Sequence of chain 1.A:
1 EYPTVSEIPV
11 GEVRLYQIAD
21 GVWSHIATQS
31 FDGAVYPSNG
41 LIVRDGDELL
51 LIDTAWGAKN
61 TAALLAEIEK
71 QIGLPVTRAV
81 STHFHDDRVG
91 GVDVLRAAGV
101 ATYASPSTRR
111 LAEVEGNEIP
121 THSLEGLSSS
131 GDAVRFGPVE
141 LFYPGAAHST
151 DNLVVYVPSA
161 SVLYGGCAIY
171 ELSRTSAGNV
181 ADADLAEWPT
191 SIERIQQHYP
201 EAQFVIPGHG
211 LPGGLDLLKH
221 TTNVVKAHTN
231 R

The protein below binds the small molecule below.
Small molecule (SMILES): C[C@H](CS)C(=O)Nc1cccc(-c2nn[nH]n2)c1

Binding-site contacts:
Ligand atom C05 contacts residue PHE31 of chain 1.A at 4.0 Å (hydrophobic).
Ligand atom S17 contacts residue ZN1 of chain 1.D at 2.2 Å.
Ligand atom N08 contacts residue PHE31 of chain 1.A at 4.0 Å.
Ligand atom C03 contacts residue TYR36 of chain 1.A at 4.0 Å (hydrophobic).
Ligand atom N08 contacts residue ASN179 of chain 1.A at 3.5 Å (h-bond).
Ligand atom C15 contacts residue ASP87 of chain 1.A at 3.5 Å.
Ligand atom C03 contacts residue HIS209 of chain 1.A at 3.6 Å.
Ligand atom C07 contacts residue GLY178 of chain 1.A at 3.9 Å.
Ligand atom O14 contacts residue PHE31 of chain 1.A at 3.6 Å.
Ligand atom C16 contacts residue ASN179 of chain 1.A at 4.1 Å.
Ligand atom S17 contacts residue HIS148 of chain 1.A at 3.3 Å (h-bond).
Ligand atom C06 contacts residue ASN179 of chain 1.A at 4.1 Å.
Ligand atom C18 contacts residue PHE31 of chain 1.A at 3.7 Å (hydrophobic).
Ligand atom C16 contacts residue HIS85 of chain 1.A at 3.2 Å.
Ligand atom C07 contacts residue ASN179 of chain 1.A at 3.9 Å.
Ligand atom C16 contacts residue ZN1 of chain 1.D at 3.4 Å.
Ligand atom S17 contacts residue ASP87 of chain 1.A at 3.5 Å (salt-bridge).
Ligand atom S17 contacts residue HIS85 of chain 1.A at 3.4 Å (h-bond).
Ligand atom C15 contacts residue TRP56 of chain 1.A at 3.9 Å (hydrophobic).
Ligand atom N12 contacts residue HIS209 of chain 1.A at 3.6 Å.
Ligand atom O14 contacts residue ASN179 of chain 1.A at 3.2 Å (h-bond).
Ligand atom C01 contacts residue TYR36 of chain 1.A at 3.3 Å (hydrophobic).
Ligand atom S17 contacts residue HIS209 of chain 1.A at 3.8 Å.
Ligand atom C07 contacts residue TYR36 of chain 1.A at 3.7 Å (hydrophobic).
Ligand atom S17 contacts residue ZN1 of chain 1.C at 2.4 Å.
Ligand atom N09 contacts residue GLY178 of chain 1.A at 4.0 Å.
Ligand atom C16 contacts residue ASP87 of chain 1.A at 3.0 Å.
Ligand atom S17 contacts residue HIS83 of chain 1.A at 4.0 Å.
Ligand atom C15 contacts residue ZN1 of chain 1.D at 3.9 Å.
Ligand atom N12 contacts residue ZN1 of chain 1.D at 4.0 Å.
Ligand atom N11 contacts residue TYR36 of chain 1.A at 3.2 Å (h-bond).
Ligand atom N11 contacts residue GLY178 of chain 1.A at 4.0 Å.
Ligand atom N12 contacts residue TRP56 of chain 1.A at 3.7 Å.
Ligand atom N08 contacts residue GLY178 of chain 1.A at 3.7 Å.
Ligand atom N10 contacts residue TYR36 of chain 1.A at 3.6 Å.
Ligand atom C02 contacts residue TYR36 of chain 1.A at 3.4 Å (hydrophobic).
Ligand atom C06 contacts residue TYR36 of chain 1.A at 3.8 Å (hydrophobic).
Ligand atom C18 contacts residue TRP56 of chain 1.A at 3.7 Å (hydrophobic).
Ligand atom S17 contacts residue CYS167 of chain 1.A at 4.0 Å.
Ligand atom C16 contacts residue ZN1 of chain 1.C at 3.0 Å.